Binding-site contacts:
Ligand atom O2' contacts residue VAL38 of chain 3.G at 3.1 Å (h-bond).
Ligand atom N3 contacts residue A3 of chain 3.S at 3.6 Å (h-bond).
Ligand atom C4' contacts residue VAL19 of chain 1.B at 3.5 Å (hydrophobic).
Ligand atom O4' contacts residue VAL19 of chain 1.B at 3.8 Å.
Ligand atom O2 contacts residue A2 of chain 3.S at 3.0 Å.
Ligand atom C2 contacts residue A3 of chain 3.S at 3.8 Å.
Ligand atom O4 contacts residue A5 of chain 3.S at 2.7 Å (h-bond).
Ligand atom N3 contacts residue A2 of chain 3.S at 3.2 Å (h-bond).
Ligand atom C2 contacts residue A2 of chain 3.S at 3.3 Å.
Ligand atom P contacts residue SER155 of chain 3.G at 3.4 Å.
Ligand atom C1' contacts residue VAL38 of chain 3.CA at 3.5 Å (hydrophobic).
Ligand atom O4 contacts residue A2 of chain 3.S at 3.7 Å.
Ligand atom C5' contacts residue THR21 of chain 1.B at 3.9 Å.
Ligand atom OP1 contacts residue SER155 of chain 3.G at 2.1 Å (h-bond).
Ligand atom O3' contacts residue SER155 of chain 3.G at 3.8 Å.
Ligand atom O2' contacts residue THR36 of chain 3.CA at 3.1 Å.
Ligand atom OP1 contacts residue ARG79 of chain 3.G at 3.7 Å.
Ligand atom O2 contacts residue A3 of chain 3.S at 3.8 Å.
Ligand atom O4' contacts residue VAL38 of chain 3.G at 3.7 Å.
Ligand atom C6 contacts residue VAL38 of chain 3.CA at 3.6 Å (hydrophobic).
Ligand atom N1 contacts residue VAL38 of chain 3.CA at 3.8 Å.
Ligand atom O2 contacts residue A1 of chain 3.S at 3.6 Å (h-bond).
Ligand atom O2 contacts residue VAL38 of chain 3.G at 3.7 Å.
Ligand atom O2' contacts residue SER155 of chain 3.G at 3.8 Å.
Ligand atom OP1 contacts residue SER17 of chain 1.B at 3.4 Å.
Ligand atom O4 contacts residue A1 of chain 3.S at 3.9 Å.
Ligand atom C1' contacts residue VAL38 of chain 3.G at 3.6 Å (hydrophobic).
Ligand atom C5 contacts residue A5 of chain 3.S at 3.2 Å.
Ligand atom O2 contacts residue A6 of chain 3.S at 3.5 Å (h-bond).
Ligand atom O4 contacts residue A4 of chain 3.S at 3.6 Å (h-bond).
Ligand atom C4 contacts residue A4 of chain 3.S at 3.7 Å.
Ligand atom P contacts residue SER17 of chain 1.B at 3.8 Å.
Ligand atom O4' contacts residue ASN16 of chain 1.B at 3.6 Å (h-bond).
Ligand atom C4 contacts residue A5 of chain 3.S at 3.0 Å.
Ligand atom O4 contacts residue A3 of chain 3.S at 3.5 Å (h-bond).
Ligand atom O3' contacts residue ALA40 of chain 3.G at 3.5 Å.
Ligand atom N3 contacts residue A4 of chain 3.S at 3.6 Å.
Ligand atom C5' contacts residue SER17 of chain 1.B at 3.7 Å.
Ligand atom OP2 contacts residue ARG79 of chain 3.G at 3.4 Å (salt-bridge).
Ligand atom OP2 contacts residue SER17 of chain 1.B at 3.3 Å.

Sequence of chain 3.G:
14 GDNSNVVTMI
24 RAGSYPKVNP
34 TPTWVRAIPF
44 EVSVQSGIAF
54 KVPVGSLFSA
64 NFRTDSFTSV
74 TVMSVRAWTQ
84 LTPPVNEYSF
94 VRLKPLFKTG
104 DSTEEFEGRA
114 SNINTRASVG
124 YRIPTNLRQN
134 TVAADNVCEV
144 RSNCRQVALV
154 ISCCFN

Sequence of chain 3.CA:
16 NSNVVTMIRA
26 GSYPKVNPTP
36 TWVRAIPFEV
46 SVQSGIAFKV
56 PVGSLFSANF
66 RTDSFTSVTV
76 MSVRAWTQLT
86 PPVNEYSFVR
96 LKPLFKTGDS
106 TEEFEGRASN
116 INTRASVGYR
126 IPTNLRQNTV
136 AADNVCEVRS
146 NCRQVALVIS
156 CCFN

Sequence of chain 1.B:
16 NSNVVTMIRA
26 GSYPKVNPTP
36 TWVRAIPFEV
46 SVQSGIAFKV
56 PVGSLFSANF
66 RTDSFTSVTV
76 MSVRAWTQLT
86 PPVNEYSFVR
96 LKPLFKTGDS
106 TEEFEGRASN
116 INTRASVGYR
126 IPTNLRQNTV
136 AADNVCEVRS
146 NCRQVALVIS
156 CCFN

This protein binds this small molecule.
Small molecule (SMILES): O=c1ccn([C@@H]2O[C@H](CO[P](=O)(O)O[C@H]3[C@@H](O)[C@H](n4ccc(=O)[nH]c4=O)O[C@@H]3CO[P](=O)(O)O[C@H]3[C@@H](O)[C@H](n4ccc(=O)[nH]c4=O)O[C@@H]3CO[P](=O)(O)O[C@H]3[C@@H](O)[C@H](n4ccc(=O)[nH]c4=O)O[C@@H]3CO[P](=O)(O)O[C@H]3[C@@H](O)[C@H](n4ccc(=O)[nH]c4=O)O[C@@H]3CO[P](=O)(O)O[C@H]3[C@@H](O)[C@H](n4ccc(=O)[nH]c4=O)O[C@@H]3CO[P](=O)(O)O[C@H]3[C@@H](O)[C@H](n4ccc(=O)[nH]c4=O)O[C@@H]3CO[P](=O)(O)O[C@H]3[C@@H](O)[C@H](n4ccc(=O)[nH]c4=O)O[C@@H]3COP(=O)=O)[C@@H](O)[C@H]2O)c(=O)[nH]1